Sequence of chain 6.E:
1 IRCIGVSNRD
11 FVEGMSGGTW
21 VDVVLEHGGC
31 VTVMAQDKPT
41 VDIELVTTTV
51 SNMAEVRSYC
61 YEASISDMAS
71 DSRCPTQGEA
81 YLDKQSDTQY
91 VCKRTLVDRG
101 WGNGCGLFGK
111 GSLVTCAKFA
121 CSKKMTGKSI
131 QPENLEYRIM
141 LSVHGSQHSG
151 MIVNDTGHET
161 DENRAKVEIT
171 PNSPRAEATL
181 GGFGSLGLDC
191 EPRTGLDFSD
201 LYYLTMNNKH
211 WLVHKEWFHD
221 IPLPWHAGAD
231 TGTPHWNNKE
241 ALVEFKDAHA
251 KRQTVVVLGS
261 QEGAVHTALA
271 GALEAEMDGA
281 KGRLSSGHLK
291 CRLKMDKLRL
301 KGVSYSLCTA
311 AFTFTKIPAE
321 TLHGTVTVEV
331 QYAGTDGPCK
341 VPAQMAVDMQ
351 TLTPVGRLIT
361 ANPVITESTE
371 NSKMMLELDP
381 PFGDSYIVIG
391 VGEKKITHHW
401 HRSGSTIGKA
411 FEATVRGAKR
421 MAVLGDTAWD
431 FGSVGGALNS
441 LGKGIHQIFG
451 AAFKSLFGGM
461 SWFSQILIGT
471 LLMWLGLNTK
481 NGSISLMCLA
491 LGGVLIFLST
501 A

Binding-site contacts:
Ligand atom O6 contacts residue MET151 of chain 6.E at 3.4 Å.
Ligand atom O5 contacts residue ASN154 of chain 6.E at 4.0 Å.
Ligand atom C6 contacts residue MET151 of chain 6.E at 4.5 Å (hydrophobic).
Ligand atom N2 contacts residue THR156 of chain 6.E at 3.6 Å (h-bond).
Ligand atom C8 contacts residue THR156 of chain 6.E at 4.0 Å.
Ligand atom C2 contacts residue THR156 of chain 6.E at 4.2 Å.
Ligand atom C8 contacts residue ASN154 of chain 6.E at 3.6 Å.
Ligand atom O7 contacts residue ASN154 of chain 6.E at 2.6 Å (h-bond).
Ligand atom C7 contacts residue ASN154 of chain 6.E at 3.3 Å.
Ligand atom N2 contacts residue ASN154 of chain 6.E at 3.8 Å.
Ligand atom C1 contacts residue ASN154 of chain 6.E at 3.4 Å.
Ligand atom C1 contacts residue THR156 of chain 6.E at 3.6 Å.
Ligand atom C7 contacts residue THR156 of chain 6.E at 3.9 Å.
Ligand atom C2 contacts residue ASN154 of chain 6.E at 3.5 Å.

This small molecule binds to this protein.
Small molecule (SMILES): CC(=O)N[C@H]1[C@H](O[C@H]2[C@H](O)[C@@H](NC(C)=O)CO[C@@H]2CO)O[C@H](CO)[C@@H](O)[C@@H]1O